Binding-site contacts:
Ligand atom O4' contacts residue PRO631 of chain 1.O at 3.8 Å.
Ligand atom O5' contacts residue PRO631 of chain 1.O at 4.1 Å.
Ligand atom C6 contacts residue PRO631 of chain 1.O at 4.0 Å (hydrophobic).
Ligand atom C8 contacts residue HIS630 of chain 1.O at 3.4 Å.
Ligand atom O2P contacts residue PHE629 of chain 1.O at 4.0 Å.
Ligand atom N6 contacts residue SER632 of chain 1.O at 3.9 Å.
Ligand atom C6 contacts residue SER632 of chain 1.O at 4.3 Å.
Ligand atom N6 contacts residue PHE638 of chain 1.O at 3.8 Å.
Ligand atom C5 contacts residue SER632 of chain 1.O at 4.3 Å.
Ligand atom C1' contacts residue HIS630 of chain 1.O at 4.0 Å.
Ligand atom N6 contacts residue VAL418 of chain 1.O at 3.6 Å.
Ligand atom N7 contacts residue HIS630 of chain 1.O at 4.1 Å.
Ligand atom N9 contacts residue PRO419 of chain 1.O at 4.2 Å.
Ligand atom N1 contacts residue ILE622 of chain 1.O at 4.4 Å.
Ligand atom O2P contacts residue HIS628 of chain 1.O at 4.3 Å.
Ligand atom O2P contacts residue PRO631 of chain 1.O at 3.8 Å.
Ligand atom C6 contacts residue PRO419 of chain 1.O at 4.4 Å (hydrophobic).
Ligand atom C6 contacts residue VAL418 of chain 1.O at 3.8 Å (hydrophobic).
Ligand atom N6 contacts residue PRO631 of chain 1.O at 3.9 Å.
Ligand atom C2' contacts residue PRO419 of chain 1.O at 4.0 Å (hydrophobic).
Ligand atom O4' contacts residue HIS630 of chain 1.O at 4.4 Å.
Ligand atom N6 contacts residue GLY637 of chain 1.O at 4.1 Å.
Ligand atom N3 contacts residue PRO419 of chain 1.O at 4.3 Å.
Ligand atom N6 contacts residue GLY639 of chain 1.O at 2.8 Å (h-bond).
Ligand atom O5' contacts residue PHE629 of chain 1.O at 4.2 Å.
Ligand atom N9 contacts residue HIS630 of chain 1.O at 4.2 Å.
Ligand atom N1 contacts residue VAL418 of chain 1.O at 3.8 Å.
Ligand atom C8 contacts residue PRO419 of chain 1.O at 4.3 Å (hydrophobic).
Ligand atom C2 contacts residue GLY639 of chain 1.O at 3.7 Å.
Ligand atom N1 contacts residue PRO631 of chain 1.O at 4.2 Å.
Ligand atom C2 contacts residue PRO419 of chain 1.O at 4.4 Å (hydrophobic).
Ligand atom C6 contacts residue GLY639 of chain 1.O at 3.7 Å.
Ligand atom C4 contacts residue PRO631 of chain 1.O at 4.4 Å (hydrophobic).
Ligand atom N7 contacts residue PRO419 of chain 1.O at 4.4 Å.
Ligand atom N6 contacts residue PRO633 of chain 1.O at 4.2 Å.
Ligand atom C5 contacts residue PRO419 of chain 1.O at 4.2 Å (hydrophobic).
Ligand atom C5 contacts residue PRO631 of chain 1.O at 4.4 Å (hydrophobic).
Ligand atom N7 contacts residue SER632 of chain 1.O at 3.8 Å.
Ligand atom C4 contacts residue PRO419 of chain 1.O at 4.2 Å (hydrophobic).
Ligand atom N1 contacts residue GLY639 of chain 1.O at 2.9 Å (h-bond).

Sequence of chain 1.O:
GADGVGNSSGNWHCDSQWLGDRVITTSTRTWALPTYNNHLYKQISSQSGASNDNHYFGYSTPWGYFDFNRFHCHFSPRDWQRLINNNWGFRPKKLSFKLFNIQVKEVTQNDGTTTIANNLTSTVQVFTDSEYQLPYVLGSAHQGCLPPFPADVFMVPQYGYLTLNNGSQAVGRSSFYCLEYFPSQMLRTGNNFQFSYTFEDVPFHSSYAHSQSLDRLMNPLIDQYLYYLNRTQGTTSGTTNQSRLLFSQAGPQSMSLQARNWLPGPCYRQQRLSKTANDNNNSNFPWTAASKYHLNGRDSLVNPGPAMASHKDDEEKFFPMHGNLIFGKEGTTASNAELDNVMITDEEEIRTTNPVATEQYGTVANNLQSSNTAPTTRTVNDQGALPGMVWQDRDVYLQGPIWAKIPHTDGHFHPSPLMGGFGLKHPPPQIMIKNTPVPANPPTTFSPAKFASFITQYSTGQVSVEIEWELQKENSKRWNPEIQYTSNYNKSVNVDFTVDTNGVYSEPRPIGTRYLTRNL

This small molecule binds to this protein.
Small molecule (SMILES): Nc1ncnc2c1ncn2[C@H]1C[C@H](O)[C@@H](COP(=O)(O)O)O1